The protein below binds the small molecule below.
Small molecule (SMILES): CC(=O)N[C@@H]1[C@@H](O)[C@H](O)[C@@H](CO)O[C@H]1O

Binding-site contacts:
Ligand atom N2 contacts residue ASN56 of chain 1.C at 2.9 Å (h-bond).
Ligand atom C4 contacts residue ASN56 of chain 1.C at 4.2 Å.
Ligand atom O7 contacts residue ASN56 of chain 1.C at 4.5 Å.
Ligand atom C3 contacts residue ASN56 of chain 1.C at 3.8 Å.
Ligand atom O5 contacts residue ASN56 of chain 1.C at 2.4 Å (h-bond).
Ligand atom C1 contacts residue ASN56 of chain 1.C at 1.4 Å.
Ligand atom C8 contacts residue GLU55 of chain 1.C at 3.8 Å.
Ligand atom C2 contacts residue ASN56 of chain 1.C at 2.4 Å.
Ligand atom C7 contacts residue ASN56 of chain 1.C at 3.9 Å.
Ligand atom C5 contacts residue ASN56 of chain 1.C at 3.7 Å.

Sequence of chain 1.C:
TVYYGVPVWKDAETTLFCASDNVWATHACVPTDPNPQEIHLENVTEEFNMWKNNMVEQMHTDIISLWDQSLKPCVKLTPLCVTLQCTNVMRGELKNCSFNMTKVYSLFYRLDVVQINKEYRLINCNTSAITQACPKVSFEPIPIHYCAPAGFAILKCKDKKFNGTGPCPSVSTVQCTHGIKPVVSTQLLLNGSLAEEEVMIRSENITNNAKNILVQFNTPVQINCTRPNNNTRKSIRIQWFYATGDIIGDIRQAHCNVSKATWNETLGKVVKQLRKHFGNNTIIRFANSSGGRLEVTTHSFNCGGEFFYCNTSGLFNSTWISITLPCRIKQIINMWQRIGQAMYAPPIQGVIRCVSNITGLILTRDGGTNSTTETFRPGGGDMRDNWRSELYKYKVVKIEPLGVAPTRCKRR